This protein binds this small molecule.
Small molecule (SMILES): CC(=O)N[C@H]1[C@H](O[C@H]2[C@H](O)[C@@H](NC(C)=O)CO[C@@H]2CO)O[C@H](CO)[C@@H](O[C@@H]2O[C@H](CO)[C@@H](O)[C@H](O)[C@@H]2O)[C@@H]1O

Binding-site contacts:
Ligand atom N2 contacts residue SER232 of chain 1.A at 3.9 Å.
Ligand atom C6 contacts residue HIS442 of chain 1.A at 2.9 Å.
Ligand atom C7 contacts residue ASN271 of chain 1.A at 3.7 Å.
Ligand atom C1 contacts residue ASN271 of chain 1.A at 1.4 Å.
Ligand atom O6 contacts residue ASN444 of chain 1.A at 3.9 Å.
Ligand atom O7 contacts residue TYR446 of chain 1.A at 3.5 Å (h-bond).
Ligand atom O7 contacts residue LYS204 of chain 1.A at 2.9 Å (salt-bridge).
Ligand atom C3 contacts residue ASP230 of chain 1.A at 3.7 Å.
Ligand atom C8 contacts residue SER208 of chain 1.A at 3.4 Å.
Ligand atom C6 contacts residue LEU228 of chain 1.A at 3.8 Å (hydrophobic).
Ligand atom C8 contacts residue SER232 of chain 1.A at 3.5 Å.
Ligand atom O3 contacts residue SER443 of chain 1.A at 4.0 Å.
Ligand atom C2 contacts residue ASN271 of chain 1.A at 2.5 Å.
Ligand atom O7 contacts residue ASN271 of chain 1.A at 3.9 Å.
Ligand atom C3 contacts residue ASN271 of chain 1.A at 3.9 Å.
Ligand atom C6 contacts residue ASN444 of chain 1.A at 4.0 Å.
Ligand atom C7 contacts residue PHE445 of chain 1.A at 3.8 Å (hydrophobic).
Ligand atom C4 contacts residue ASN444 of chain 1.A at 3.9 Å.
Ligand atom C1 contacts residue ASP230 of chain 1.A at 3.6 Å.
Ligand atom C7 contacts residue ASP230 of chain 1.A at 3.7 Å.
Ligand atom N2 contacts residue ASN271 of chain 1.A at 3.0 Å (h-bond).
Ligand atom O7 contacts residue PHE445 of chain 1.A at 2.8 Å (h-bond).
Ligand atom C7 contacts residue TYR446 of chain 1.A at 4.0 Å (hydrophobic).
Ligand atom O5 contacts residue ASN271 of chain 1.A at 2.4 Å (h-bond).
Ligand atom O3 contacts residue ASN444 of chain 1.A at 3.4 Å.
Ligand atom O4 contacts residue PHE206 of chain 1.A at 3.7 Å.
Ligand atom C7 contacts residue SER232 of chain 1.A at 3.9 Å.
Ligand atom C8 contacts residue ASP230 of chain 1.A at 3.7 Å.
Ligand atom N2 contacts residue ASP230 of chain 1.A at 2.8 Å (salt-bridge).
Ligand atom C7 contacts residue LEU228 of chain 1.A at 3.5 Å (hydrophobic).
Ligand atom O7 contacts residue LEU228 of chain 1.A at 3.4 Å.
Ligand atom O7 contacts residue ASN444 of chain 1.A at 3.2 Å (h-bond).
Ligand atom C8 contacts residue TYR446 of chain 1.A at 3.9 Å (hydrophobic).
Ligand atom C8 contacts residue LYS204 of chain 1.A at 3.8 Å.
Ligand atom C8 contacts residue TYR269 of chain 1.A at 3.5 Å (hydrophobic).
Ligand atom C5 contacts residue ASN271 of chain 1.A at 3.7 Å.
Ligand atom C7 contacts residue LYS204 of chain 1.A at 3.7 Å.
Ligand atom C2 contacts residue ASP230 of chain 1.A at 3.6 Å.
Ligand atom C8 contacts residue LEU228 of chain 1.A at 3.9 Å (hydrophobic).
Ligand atom O6 contacts residue HIS442 of chain 1.A at 2.9 Å (h-bond).

Sequence of chain 1.A:
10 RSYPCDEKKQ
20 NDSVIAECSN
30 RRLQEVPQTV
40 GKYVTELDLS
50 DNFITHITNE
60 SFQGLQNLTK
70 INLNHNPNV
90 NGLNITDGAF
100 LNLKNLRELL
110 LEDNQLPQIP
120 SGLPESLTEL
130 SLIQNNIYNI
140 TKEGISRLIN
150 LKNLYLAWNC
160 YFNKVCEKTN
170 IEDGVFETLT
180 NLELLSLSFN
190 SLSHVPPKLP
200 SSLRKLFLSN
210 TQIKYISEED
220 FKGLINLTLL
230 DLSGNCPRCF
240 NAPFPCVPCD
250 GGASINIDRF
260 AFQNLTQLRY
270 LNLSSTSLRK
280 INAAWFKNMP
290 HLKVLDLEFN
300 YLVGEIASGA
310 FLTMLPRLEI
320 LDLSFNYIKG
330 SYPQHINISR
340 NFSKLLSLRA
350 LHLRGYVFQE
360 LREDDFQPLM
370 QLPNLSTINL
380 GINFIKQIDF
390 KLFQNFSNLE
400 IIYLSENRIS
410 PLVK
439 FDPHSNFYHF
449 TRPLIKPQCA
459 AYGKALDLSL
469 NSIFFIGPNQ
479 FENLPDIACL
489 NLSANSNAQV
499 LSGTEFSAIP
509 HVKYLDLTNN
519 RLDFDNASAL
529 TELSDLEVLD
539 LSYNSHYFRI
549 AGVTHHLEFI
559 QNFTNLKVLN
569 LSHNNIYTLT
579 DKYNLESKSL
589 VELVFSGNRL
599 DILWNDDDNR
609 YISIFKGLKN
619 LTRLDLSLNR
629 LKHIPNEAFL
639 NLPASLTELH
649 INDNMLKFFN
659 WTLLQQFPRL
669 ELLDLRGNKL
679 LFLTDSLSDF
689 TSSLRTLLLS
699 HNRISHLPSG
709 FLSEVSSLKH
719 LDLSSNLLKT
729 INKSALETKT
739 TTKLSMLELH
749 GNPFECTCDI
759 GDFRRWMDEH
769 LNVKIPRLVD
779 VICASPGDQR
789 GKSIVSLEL